Sequence of chain 1.B:
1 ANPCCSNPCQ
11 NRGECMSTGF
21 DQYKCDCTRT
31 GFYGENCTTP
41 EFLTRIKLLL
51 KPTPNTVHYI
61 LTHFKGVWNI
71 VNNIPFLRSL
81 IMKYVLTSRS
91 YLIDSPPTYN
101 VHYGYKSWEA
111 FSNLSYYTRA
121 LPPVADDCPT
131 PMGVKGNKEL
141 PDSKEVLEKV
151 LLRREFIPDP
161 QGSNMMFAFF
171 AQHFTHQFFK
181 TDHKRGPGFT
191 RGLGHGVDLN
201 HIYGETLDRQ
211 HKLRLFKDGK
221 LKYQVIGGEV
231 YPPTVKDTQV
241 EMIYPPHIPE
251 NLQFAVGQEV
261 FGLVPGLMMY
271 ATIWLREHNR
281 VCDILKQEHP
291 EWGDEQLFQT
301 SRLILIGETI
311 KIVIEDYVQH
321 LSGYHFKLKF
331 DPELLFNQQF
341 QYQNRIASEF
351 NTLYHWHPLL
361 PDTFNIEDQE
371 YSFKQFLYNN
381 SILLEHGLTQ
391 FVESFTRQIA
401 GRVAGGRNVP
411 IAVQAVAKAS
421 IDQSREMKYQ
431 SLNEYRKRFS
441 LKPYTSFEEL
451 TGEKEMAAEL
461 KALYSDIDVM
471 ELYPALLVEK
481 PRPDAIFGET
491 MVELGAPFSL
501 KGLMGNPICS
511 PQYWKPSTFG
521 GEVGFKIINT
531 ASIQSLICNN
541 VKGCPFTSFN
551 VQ

Sequence of chain 1.A:
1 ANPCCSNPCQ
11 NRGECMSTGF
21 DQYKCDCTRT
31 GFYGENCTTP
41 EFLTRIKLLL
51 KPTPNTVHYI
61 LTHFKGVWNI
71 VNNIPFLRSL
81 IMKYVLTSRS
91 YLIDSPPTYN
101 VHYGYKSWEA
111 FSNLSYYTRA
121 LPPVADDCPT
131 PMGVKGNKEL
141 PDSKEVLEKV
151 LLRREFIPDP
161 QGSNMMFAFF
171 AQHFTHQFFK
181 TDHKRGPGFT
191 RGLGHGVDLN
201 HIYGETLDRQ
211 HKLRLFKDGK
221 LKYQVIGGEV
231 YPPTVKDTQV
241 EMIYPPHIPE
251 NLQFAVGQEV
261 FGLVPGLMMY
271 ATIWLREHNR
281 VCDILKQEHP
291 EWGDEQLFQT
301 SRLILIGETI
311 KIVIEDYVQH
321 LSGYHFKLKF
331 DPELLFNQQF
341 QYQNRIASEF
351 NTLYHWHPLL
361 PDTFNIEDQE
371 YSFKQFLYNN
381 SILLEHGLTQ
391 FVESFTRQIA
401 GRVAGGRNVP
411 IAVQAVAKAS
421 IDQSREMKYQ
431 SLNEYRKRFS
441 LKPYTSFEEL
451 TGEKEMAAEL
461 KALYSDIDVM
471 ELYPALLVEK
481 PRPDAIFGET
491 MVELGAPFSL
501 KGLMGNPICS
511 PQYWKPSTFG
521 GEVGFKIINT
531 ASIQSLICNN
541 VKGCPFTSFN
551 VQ

Binding-site contacts:
Ligand atom O5 contacts residue PHE189 of chain 1.B at 4.2 Å.
Ligand atom C1 contacts residue ASN113 of chain 1.B at 1.4 Å.
Ligand atom C8 contacts residue PHE189 of chain 1.B at 4.0 Å (hydrophobic).
Ligand atom O5 contacts residue ARG185 of chain 1.B at 4.4 Å.
Ligand atom C6 contacts residue TYR116 of chain 1.B at 3.7 Å (hydrophobic).
Ligand atom O6 contacts residue LEU207 of chain 1.A at 4.0 Å.
Ligand atom O4 contacts residue ARG185 of chain 1.B at 2.8 Å (salt-bridge).
Ligand atom O6 contacts residue TYR116 of chain 1.B at 3.8 Å.
Ligand atom C5 contacts residue ASN113 of chain 1.B at 3.7 Å.
Ligand atom O7 contacts residue LEU207 of chain 1.A at 4.0 Å.
Ligand atom C2 contacts residue LEU207 of chain 1.A at 4.4 Å (hydrophobic).
Ligand atom C5 contacts residue PHE189 of chain 1.B at 3.9 Å (hydrophobic).
Ligand atom C1 contacts residue ARG185 of chain 1.B at 3.9 Å.
Ligand atom O5 contacts residue LEU207 of chain 1.A at 4.4 Å.
Ligand atom C7 contacts residue ASN113 of chain 1.B at 3.5 Å.
Ligand atom C1 contacts residue GLU109 of chain 1.B at 3.6 Å.
Ligand atom C2 contacts residue GLU109 of chain 1.B at 4.2 Å.
Ligand atom C6 contacts residue PHE189 of chain 1.B at 3.8 Å (hydrophobic).
Ligand atom N2 contacts residue ASN113 of chain 1.B at 3.0 Å (h-bond).
Ligand atom O5 contacts residue ASN113 of chain 1.B at 2.4 Å (h-bond).
Ligand atom C4 contacts residue LEU207 of chain 1.A at 4.1 Å (hydrophobic).
Ligand atom C5 contacts residue TYR116 of chain 1.B at 4.5 Å (hydrophobic).
Ligand atom O5 contacts residue TYR116 of chain 1.B at 3.6 Å.
Ligand atom C2 contacts residue ARG185 of chain 1.B at 3.9 Å.
Ligand atom O6 contacts residue ASP208 of chain 1.A at 4.3 Å.
Ligand atom C8 contacts residue ASN113 of chain 1.B at 4.5 Å.
Ligand atom C7 contacts residue ARG185 of chain 1.B at 3.8 Å.
Ligand atom O7 contacts residue ARG185 of chain 1.B at 2.9 Å (salt-bridge).
Ligand atom C8 contacts residue ARG185 of chain 1.B at 3.8 Å.
Ligand atom C1 contacts residue TYR116 of chain 1.B at 4.1 Å (hydrophobic).
Ligand atom O7 contacts residue ASN113 of chain 1.B at 3.6 Å.
Ligand atom C2 contacts residue ASN113 of chain 1.B at 2.5 Å.
Ligand atom N2 contacts residue ARG185 of chain 1.B at 4.3 Å.
Ligand atom O5 contacts residue GLU109 of chain 1.B at 3.6 Å (salt-bridge).
Ligand atom C5 contacts residue ARG185 of chain 1.B at 4.0 Å.
Ligand atom C4 contacts residue ASN113 of chain 1.B at 4.2 Å.
Ligand atom C3 contacts residue ARG185 of chain 1.B at 3.5 Å.
Ligand atom C3 contacts residue ASN113 of chain 1.B at 3.8 Å.
Ligand atom O3 contacts residue ARG185 of chain 1.B at 3.9 Å.
Ligand atom C4 contacts residue ARG185 of chain 1.B at 3.6 Å.

A protein and the small-molecule ligand that binds it are described below.
Small molecule (SMILES): CC(=O)N[C@H]1[C@H](O[C@H]2[C@H](O)[C@@H](NC(C)=O)CO[C@@H]2CO)O[C@H](CO)[C@@H](O)[C@@H]1O